The small molecule below binds the protein below.
Small molecule (SMILES): O=C1CC[C@H](N2C(=O)c3ccccc3C2=O)C(=O)N1

Binding-site contacts:
Ligand atom C06 contacts residue TRP86 of chain 1.B at 3.7 Å (hydrophobic).
Ligand atom C4 contacts residue ASN51 of chain 1.B at 3.7 Å.
Ligand atom C3 contacts residue PRO52 of chain 1.B at 4.0 Å (hydrophobic).
Ligand atom C04 contacts residue SER79 of chain 1.B at 4.0 Å.
Ligand atom O18 contacts residue TRP86 of chain 1.B at 3.3 Å.
Ligand atom O01 contacts residue TRP80 of chain 1.B at 3.2 Å.
Ligand atom C08 contacts residue TRP100 of chain 1.B at 4.1 Å (hydrophobic).
Ligand atom C13 contacts residue ASN51 of chain 1.B at 3.9 Å.
Ligand atom O05 contacts residue PHE78 of chain 1.B at 3.6 Å (h-bond).
Ligand atom O05 contacts residue SER79 of chain 1.B at 3.4 Å.
Ligand atom C07 contacts residue TRP100 of chain 1.B at 3.5 Å (hydrophobic).
Ligand atom O18 contacts residue PHE78 of chain 1.B at 3.6 Å.
Ligand atom C3 contacts residue TRP86 of chain 1.B at 4.1 Å (hydrophobic).
Ligand atom C08 contacts residue TRP80 of chain 1.B at 3.6 Å (hydrophobic).
Ligand atom O05 contacts residue TRP86 of chain 1.B at 3.8 Å.
Ligand atom O01 contacts residue PHE78 of chain 1.B at 3.6 Å (h-bond).
Ligand atom O18 contacts residue GLU77 of chain 1.B at 3.6 Å.
Ligand atom O05 contacts residue TYR102 of chain 1.B at 2.7 Å (h-bond).
Ligand atom N03 contacts residue PHE78 of chain 1.B at 2.7 Å (h-bond).
Ligand atom C04 contacts residue TRP80 of chain 1.B at 3.2 Å (hydrophobic).
Ligand atom C02 contacts residue TRP80 of chain 1.B at 3.2 Å (hydrophobic).
Ligand atom C02 contacts residue PHE78 of chain 1.B at 3.5 Å (hydrophobic).
Ligand atom O16 contacts residue PHE57 of chain 1.B at 4.0 Å.
Ligand atom C04 contacts residue TRP86 of chain 1.B at 3.9 Å (hydrophobic).
Ligand atom C04 contacts residue TYR102 of chain 1.B at 3.3 Å (hydrophobic).
Ligand atom C06 contacts residue TRP100 of chain 1.B at 3.5 Å (hydrophobic).
Ligand atom C06 contacts residue TYR102 of chain 1.B at 3.5 Å (hydrophobic).
Ligand atom O16 contacts residue ASN51 of chain 1.B at 2.9 Å (h-bond).
Ligand atom O01 contacts residue PHE50 of chain 1.B at 4.2 Å.
Ligand atom N09 contacts residue ASN51 of chain 1.B at 4.0 Å.
Ligand atom O16 contacts residue TRP100 of chain 1.B at 3.8 Å.
Ligand atom O01 contacts residue ASN51 of chain 1.B at 3.5 Å.
Ligand atom C04 contacts residue PHE78 of chain 1.B at 3.5 Å (hydrophobic).
Ligand atom O05 contacts residue TRP80 of chain 1.B at 3.0 Å (h-bond).
Ligand atom C14 contacts residue PRO52 of chain 1.B at 4.0 Å (hydrophobic).
Ligand atom N03 contacts residue TRP80 of chain 1.B at 3.1 Å.
Ligand atom C12 contacts residue ASN51 of chain 1.B at 3.8 Å.
Ligand atom C06 contacts residue TRP80 of chain 1.B at 3.7 Å (hydrophobic).
Ligand atom C07 contacts residue TRP86 of chain 1.B at 3.4 Å (hydrophobic).
Ligand atom O01 contacts residue PRO52 of chain 1.B at 3.8 Å.

Sequence of chain 1.B:
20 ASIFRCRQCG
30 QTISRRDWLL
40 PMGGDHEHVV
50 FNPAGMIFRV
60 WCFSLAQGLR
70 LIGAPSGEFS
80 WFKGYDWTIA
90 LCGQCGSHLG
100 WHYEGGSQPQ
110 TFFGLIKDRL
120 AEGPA